Binding-site contacts:
Ligand atom O6 contacts residue ALA19 of chain 1.A at 4.1 Å.
Ligand atom C3 contacts residue ASN20 of chain 1.A at 4.0 Å.
Ligand atom O4 contacts residue TRP23 of chain 1.A at 4.5 Å.
Ligand atom C1 contacts residue ASN20 of chain 1.A at 1.4 Å.
Ligand atom C5 contacts residue ASN20 of chain 1.A at 3.6 Å.
Ligand atom N2 contacts residue SER22 of chain 1.A at 4.2 Å.
Ligand atom O7 contacts residue ASN20 of chain 1.A at 3.2 Å (h-bond).
Ligand atom O5 contacts residue ALA19 of chain 1.A at 3.7 Å.
Ligand atom C8 contacts residue SER22 of chain 1.A at 3.6 Å.
Ligand atom C7 contacts residue ASN20 of chain 1.A at 3.3 Å.
Ligand atom C5 contacts residue TRP23 of chain 1.A at 3.7 Å (hydrophobic).
Ligand atom C5 contacts residue ALA19 of chain 1.A at 4.4 Å (hydrophobic).
Ligand atom C2 contacts residue ASN20 of chain 1.A at 2.6 Å.
Ligand atom C8 contacts residue ASN20 of chain 1.A at 4.4 Å.
Ligand atom C6 contacts residue TRP23 of chain 1.A at 3.7 Å (hydrophobic).
Ligand atom N2 contacts residue ASN20 of chain 1.A at 3.1 Å (h-bond).
Ligand atom C7 contacts residue SER22 of chain 1.A at 4.2 Å.
Ligand atom C1 contacts residue TRP23 of chain 1.A at 4.0 Å (hydrophobic).
Ligand atom C1 contacts residue ALA19 of chain 1.A at 4.5 Å (hydrophobic).
Ligand atom O5 contacts residue TRP23 of chain 1.A at 3.9 Å.
Ligand atom C6 contacts residue ALA19 of chain 1.A at 4.1 Å (hydrophobic).
Ligand atom C4 contacts residue ASN20 of chain 1.A at 4.3 Å.
Ligand atom O5 contacts residue ASN20 of chain 1.A at 2.4 Å (h-bond).

The protein below binds the small molecule below.
Small molecule (SMILES): CC(=O)N[C@@H]1[C@@H](O)[C@H](O)[C@@H](CO)O[C@H]1O

Sequence of chain 1.A:
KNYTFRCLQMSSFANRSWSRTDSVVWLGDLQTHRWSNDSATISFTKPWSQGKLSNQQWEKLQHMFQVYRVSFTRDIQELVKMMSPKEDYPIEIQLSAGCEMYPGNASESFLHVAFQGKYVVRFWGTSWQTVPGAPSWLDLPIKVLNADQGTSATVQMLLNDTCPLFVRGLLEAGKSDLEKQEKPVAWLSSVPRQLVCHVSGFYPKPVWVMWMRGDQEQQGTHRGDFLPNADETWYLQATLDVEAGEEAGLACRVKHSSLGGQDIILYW